Binding-site contacts:
Ligand atom C1 contacts residue ASN354 of chain 1.N at 1.4 Å.
Ligand atom O6 contacts residue ASN354 of chain 1.N at 3.8 Å.
Ligand atom C6 contacts residue ASN354 of chain 1.N at 3.2 Å.
Ligand atom C5 contacts residue ASN354 of chain 1.N at 3.1 Å.
Ligand atom C4 contacts residue ASN354 of chain 1.N at 3.3 Å.
Ligand atom O3 contacts residue ASN354 of chain 1.N at 4.5 Å.
Ligand atom O5 contacts residue ASN354 of chain 1.N at 2.5 Å (h-bond).
Ligand atom C2 contacts residue ASN354 of chain 1.N at 2.5 Å.
Ligand atom C3 contacts residue ASN354 of chain 1.N at 3.5 Å.
Ligand atom N2 contacts residue ASN354 of chain 1.N at 3.6 Å (h-bond).

The small molecule below binds the protein below.
Small molecule (SMILES): CC(=O)N[C@@H]1[C@@H](O)[C@H](O)[C@@H](CO)O[C@H]1O

Sequence of chain 1.N:
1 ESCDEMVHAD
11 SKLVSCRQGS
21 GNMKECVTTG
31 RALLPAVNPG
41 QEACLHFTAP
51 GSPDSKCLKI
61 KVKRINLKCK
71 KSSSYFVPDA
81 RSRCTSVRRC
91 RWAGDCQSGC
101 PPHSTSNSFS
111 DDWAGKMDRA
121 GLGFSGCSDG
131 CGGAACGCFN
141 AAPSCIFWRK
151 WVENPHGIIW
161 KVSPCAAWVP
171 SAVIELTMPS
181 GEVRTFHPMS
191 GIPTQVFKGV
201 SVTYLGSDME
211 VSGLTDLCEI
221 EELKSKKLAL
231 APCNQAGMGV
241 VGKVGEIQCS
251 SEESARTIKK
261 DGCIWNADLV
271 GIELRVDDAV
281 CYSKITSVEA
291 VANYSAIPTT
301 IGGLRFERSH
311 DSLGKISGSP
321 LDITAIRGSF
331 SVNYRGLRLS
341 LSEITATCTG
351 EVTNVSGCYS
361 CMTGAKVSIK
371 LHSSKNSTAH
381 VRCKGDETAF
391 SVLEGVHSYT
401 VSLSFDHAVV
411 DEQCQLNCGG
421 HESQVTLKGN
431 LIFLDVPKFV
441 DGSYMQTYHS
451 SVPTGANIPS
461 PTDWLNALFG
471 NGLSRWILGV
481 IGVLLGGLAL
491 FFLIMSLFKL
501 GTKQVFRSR